Sequence of chain 3.A:
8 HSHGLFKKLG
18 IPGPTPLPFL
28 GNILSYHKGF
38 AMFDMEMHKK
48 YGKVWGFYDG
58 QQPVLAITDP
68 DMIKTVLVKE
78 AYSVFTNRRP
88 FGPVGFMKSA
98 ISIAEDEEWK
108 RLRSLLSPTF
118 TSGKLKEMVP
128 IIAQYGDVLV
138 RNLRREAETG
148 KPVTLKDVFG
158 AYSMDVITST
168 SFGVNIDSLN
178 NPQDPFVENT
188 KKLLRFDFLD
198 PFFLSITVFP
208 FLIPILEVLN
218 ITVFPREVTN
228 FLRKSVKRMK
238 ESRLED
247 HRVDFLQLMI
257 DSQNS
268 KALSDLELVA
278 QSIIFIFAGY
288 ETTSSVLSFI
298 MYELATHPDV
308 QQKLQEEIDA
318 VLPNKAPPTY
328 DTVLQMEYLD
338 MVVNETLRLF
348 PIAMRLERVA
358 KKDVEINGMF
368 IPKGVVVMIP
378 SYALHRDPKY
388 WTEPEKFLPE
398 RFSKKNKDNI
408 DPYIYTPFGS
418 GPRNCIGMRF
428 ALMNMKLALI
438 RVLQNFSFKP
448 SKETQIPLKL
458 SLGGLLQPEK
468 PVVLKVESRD

Binding-site contacts:
Ligand atom C26 contacts residue PHE195 of chain 3.A at 3.6 Å (hydrophobic).
Ligand atom C13 contacts residue ALA350 of chain 3.A at 3.4 Å (hydrophobic).
Ligand atom C30 contacts residue PHE195 of chain 3.A at 3.3 Å (hydrophobic).
Ligand atom O1 contacts residue ARG192 of chain 3.A at 3.1 Å (salt-bridge).
Ligand atom C7 contacts residue ALA285 of chain 3.A at 3.6 Å (hydrophobic).
Ligand atom C20 contacts residue ILE100 of chain 3.A at 3.8 Å (hydrophobic).
Ligand atom O5 contacts residue PHE195 of chain 3.A at 3.3 Å.
Ligand atom C23 contacts residue PHE37 of chain 3.A at 3.4 Å (hydrophobic).
Ligand atom N5 contacts residue THR204 of chain 3.A at 3.3 Å (h-bond).
Ligand atom C2 contacts residue ARG192 of chain 3.A at 3.6 Å.
Ligand atom C22 contacts residue PHE195 of chain 3.A at 3.6 Å (hydrophobic).
Ligand atom O4 contacts residue SER99 of chain 3.A at 3.2 Å (h-bond).
Ligand atom C27 contacts residue PHE37 of chain 3.A at 3.6 Å (hydrophobic).
Ligand atom C6 contacts residue HEM1 of chain 3.B at 3.3 Å.
Ligand atom C17 contacts residue PHE195 of chain 3.A at 3.6 Å (hydrophobic).
Ligand atom C21 contacts residue PHE195 of chain 3.A at 3.5 Å (hydrophobic).
Ligand atom C30 contacts residue PHE88 of chain 3.A at 3.5 Å (hydrophobic).
Ligand atom C27 contacts residue ARG352 of chain 3.A at 3.4 Å.
Ligand atom C7 contacts residue HEM1 of chain 3.B at 3.5 Å.
Ligand atom C20 contacts residue PHE284 of chain 3.A at 3.6 Å (hydrophobic).
Ligand atom O3 contacts residue ARG85 of chain 3.A at 3.3 Å.
Ligand atom C32 contacts residue PHE88 of chain 3.A at 3.1 Å (hydrophobic).
Ligand atom C24 contacts residue PHE195 of chain 3.A at 3.6 Å (hydrophobic).
Ligand atom C25 contacts residue PHE195 of chain 3.A at 3.7 Å (hydrophobic).
Ligand atom C27 contacts residue GLU354 of chain 3.A at 3.8 Å.
Ligand atom C31 contacts residue PHE88 of chain 3.A at 3.7 Å (hydrophobic).
Ligand atom C7 contacts residue THR289 of chain 3.A at 3.7 Å.
Ligand atom C12 contacts residue PHE284 of chain 3.A at 3.7 Å (hydrophobic).
Ligand atom C6 contacts residue ALA285 of chain 3.A at 3.2 Å (hydrophobic).
Ligand atom O2 contacts residue ARG192 of chain 3.A at 3.2 Å (salt-bridge).
Ligand atom BR contacts residue ASP56 of chain 3.A at 3.8 Å.
Ligand atom C4 contacts residue ARG192 of chain 3.A at 3.5 Å.
Ligand atom C9 contacts residue ALA285 of chain 3.A at 3.9 Å (hydrophobic).
Ligand atom C13 contacts residue HEM1 of chain 3.B at 3.6 Å.
Ligand atom C10 contacts residue PHE284 of chain 3.A at 3.0 Å (hydrophobic).
Ligand atom N2 contacts residue ALA285 of chain 3.A at 3.7 Å.
Ligand atom C32 contacts residue PHE195 of chain 3.A at 3.5 Å (hydrophobic).
Ligand atom O4 contacts residue ALA285 of chain 3.A at 3.3 Å.
Ligand atom C28 contacts residue PHE195 of chain 3.A at 3.8 Å (hydrophobic).
Ligand atom C14 contacts residue ARG352 of chain 3.A at 3.5 Å.

The small molecule below binds the protein below.
Small molecule (SMILES): CC(C)C[C@H]1C(=O)N2CCC[C@H]2[C@]2(O)O[C@](NC(=O)[C@@H]3C=C4c5cccc6[nH]c(Br)c(c56)C[C@H]4N(C)C3)(C(C)C)C(=O)N12